Binding-site contacts:
Ligand atom C3 contacts residue HIS298 of chain 1.F at 4.1 Å.
Ligand atom O8 contacts residue TYR72 of chain 1.F at 4.2 Å.
Ligand atom C3 contacts residue GLY78 of chain 1.F at 4.2 Å.
Ligand atom C4 contacts residue VAL296 of chain 1.F at 4.3 Å (hydrophobic).
Ligand atom O1A contacts residue TYR72 of chain 1.F at 3.2 Å.
Ligand atom C4 contacts residue GLY78 of chain 1.F at 3.4 Å.
Ligand atom C7 contacts residue TYR72 of chain 1.F at 4.2 Å (hydrophobic).
Ligand atom O1A contacts residue GLY78 of chain 1.F at 3.7 Å.
Ligand atom O4 contacts residue VAL296 of chain 1.F at 3.8 Å.
Ligand atom C6 contacts residue THR94 of chain 1.F at 4.2 Å.
Ligand atom C1 contacts residue ARG77 of chain 1.F at 3.5 Å.
Ligand atom O4 contacts residue ASN80 of chain 1.F at 4.2 Å.
Ligand atom C6 contacts residue ASN93 of chain 1.F at 3.1 Å.
Ligand atom O1B contacts residue ARG77 of chain 1.F at 2.9 Å (salt-bridge).
Ligand atom O4 contacts residue TYR72 of chain 1.F at 4.3 Å.
Ligand atom O4 contacts residue THR291 of chain 1.F at 3.3 Å.
Ligand atom O10 contacts residue ASN293 of chain 1.F at 3.5 Å (h-bond).
Ligand atom N5 contacts residue TYR72 of chain 1.F at 3.1 Å (h-bond).
Ligand atom O1A contacts residue ARG77 of chain 1.F at 3.0 Å (salt-bridge).
Ligand atom C5 contacts residue TYR72 of chain 1.F at 3.6 Å (hydrophobic).
Ligand atom O4 contacts residue ILE79 of chain 1.F at 3.5 Å (h-bond).
Ligand atom C4 contacts residue TYR72 of chain 1.F at 3.5 Å (hydrophobic).
Ligand atom C4 contacts residue HIS298 of chain 1.F at 4.1 Å.
Ligand atom C3 contacts residue VAL296 of chain 1.F at 3.5 Å (hydrophobic).
Ligand atom C10 contacts residue TYR72 of chain 1.F at 4.1 Å (hydrophobic).
Ligand atom C1 contacts residue TYR72 of chain 1.F at 3.8 Å (hydrophobic).
Ligand atom O3 contacts residue ASN80 of chain 1.F at 4.0 Å.
Ligand atom C2 contacts residue GLY78 of chain 1.F at 4.2 Å.
Ligand atom O1B contacts residue TYR72 of chain 1.F at 4.1 Å.
Ligand atom O6 contacts residue ASN93 of chain 1.F at 2.9 Å (h-bond).
Ligand atom C3 contacts residue GLY78 of chain 1.F at 4.0 Å.
Ligand atom O4 contacts residue HIS298 of chain 1.F at 3.1 Å (h-bond).
Ligand atom C6 contacts residue TYR72 of chain 1.F at 3.6 Å (hydrophobic).
Ligand atom C3 contacts residue ARG77 of chain 1.F at 3.9 Å.
Ligand atom C5 contacts residue ASN93 of chain 1.F at 4.2 Å.
Ligand atom O3 contacts residue GLY78 of chain 1.F at 3.7 Å.
Ligand atom O4 contacts residue GLY78 of chain 1.F at 3.1 Å.
Ligand atom O8 contacts residue ARG77 of chain 1.F at 3.9 Å.
Ligand atom O10 contacts residue THR291 of chain 1.F at 3.7 Å.
Ligand atom O3 contacts residue VAL296 of chain 1.F at 4.3 Å.

Sequence of chain 1.F:
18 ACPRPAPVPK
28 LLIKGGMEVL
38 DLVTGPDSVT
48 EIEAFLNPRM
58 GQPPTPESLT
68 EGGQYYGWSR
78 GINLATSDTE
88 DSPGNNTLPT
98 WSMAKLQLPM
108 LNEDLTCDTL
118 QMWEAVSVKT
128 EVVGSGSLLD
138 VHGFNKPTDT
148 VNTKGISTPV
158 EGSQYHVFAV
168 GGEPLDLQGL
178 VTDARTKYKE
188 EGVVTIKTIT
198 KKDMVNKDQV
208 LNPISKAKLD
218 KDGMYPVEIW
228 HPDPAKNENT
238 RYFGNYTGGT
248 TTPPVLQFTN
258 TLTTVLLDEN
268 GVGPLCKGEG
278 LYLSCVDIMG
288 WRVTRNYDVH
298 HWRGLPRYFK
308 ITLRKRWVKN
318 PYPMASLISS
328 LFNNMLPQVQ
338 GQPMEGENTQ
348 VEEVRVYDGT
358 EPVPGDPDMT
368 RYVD

A protein and the small-molecule ligand that binds it are described below.
Small molecule (SMILES): CC(=O)N[C@H]1[C@H]([C@H](O)[C@H](O)CO)O[C@@](O[C@H]2[C@@H](O)[C@@H](CO)O[C@@H](O[C@H]3[C@H](O)[C@@H](O)[C@H](O)O[C@@H]3CO)[C@@H]2O)(C(=O)O)C[C@@H]1O